Sequence of chain 4.C:
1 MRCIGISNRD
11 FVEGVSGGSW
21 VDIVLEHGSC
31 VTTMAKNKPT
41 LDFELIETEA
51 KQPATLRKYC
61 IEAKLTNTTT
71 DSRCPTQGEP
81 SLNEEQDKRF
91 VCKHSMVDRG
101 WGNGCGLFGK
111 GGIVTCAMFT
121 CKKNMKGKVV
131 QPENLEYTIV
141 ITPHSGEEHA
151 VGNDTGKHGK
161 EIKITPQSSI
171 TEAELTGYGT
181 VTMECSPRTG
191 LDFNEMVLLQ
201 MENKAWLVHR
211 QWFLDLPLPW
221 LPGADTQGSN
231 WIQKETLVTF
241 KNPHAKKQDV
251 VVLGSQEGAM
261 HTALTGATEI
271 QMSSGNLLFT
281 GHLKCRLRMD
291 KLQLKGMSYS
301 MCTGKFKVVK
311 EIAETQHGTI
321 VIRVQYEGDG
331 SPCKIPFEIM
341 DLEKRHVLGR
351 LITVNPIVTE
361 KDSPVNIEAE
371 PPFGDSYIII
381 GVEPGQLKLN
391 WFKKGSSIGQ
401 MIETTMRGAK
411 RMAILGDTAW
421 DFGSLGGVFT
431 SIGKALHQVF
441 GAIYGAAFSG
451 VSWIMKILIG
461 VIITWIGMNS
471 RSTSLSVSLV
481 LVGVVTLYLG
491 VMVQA

Sequence of chain 4.I:
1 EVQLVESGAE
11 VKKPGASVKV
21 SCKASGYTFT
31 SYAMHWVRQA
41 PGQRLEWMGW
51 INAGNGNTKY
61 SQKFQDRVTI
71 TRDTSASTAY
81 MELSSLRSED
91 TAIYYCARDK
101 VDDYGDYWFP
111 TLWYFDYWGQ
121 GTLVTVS

A protein and the small-molecule ligand that binds it are described below.
Small molecule (SMILES): CC(=O)N[C@@H]1[C@@H](O)[C@H](O)[C@@H](CO)O[C@H]1O

Binding-site contacts:
Ligand atom C4 contacts residue GLN65 of chain 4.I at 3.3 Å.
Ligand atom O3 contacts residue GLN65 of chain 4.I at 3.6 Å.
Ligand atom C2 contacts residue GLN65 of chain 4.I at 4.4 Å.
Ligand atom O6 contacts residue ASN67 of chain 4.C at 4.0 Å.
Ligand atom O7 contacts residue ASN67 of chain 4.C at 4.1 Å.
Ligand atom C1 contacts residue ASN67 of chain 4.C at 1.4 Å.
Ligand atom C5 contacts residue GLN65 of chain 4.I at 3.7 Å.
Ligand atom O4 contacts residue ASP66 of chain 4.I at 2.7 Å (salt-bridge).
Ligand atom C6 contacts residue GLN65 of chain 4.I at 3.5 Å.
Ligand atom C2 contacts residue ASN67 of chain 4.C at 2.4 Å.
Ligand atom N2 contacts residue ASN67 of chain 4.C at 2.9 Å (h-bond).
Ligand atom O4 contacts residue GLN65 of chain 4.I at 3.6 Å.
Ligand atom C3 contacts residue GLN65 of chain 4.I at 4.0 Å.
Ligand atom O6 contacts residue GLN65 of chain 4.I at 2.5 Å (h-bond).
Ligand atom C7 contacts residue PHE90 of chain 4.C at 4.4 Å (hydrophobic).
Ligand atom C4 contacts residue ASP66 of chain 4.I at 4.0 Å.
Ligand atom C4 contacts residue ASN67 of chain 4.C at 4.2 Å.
Ligand atom C5 contacts residue ASN67 of chain 4.C at 3.7 Å.
Ligand atom C8 contacts residue PHE90 of chain 4.C at 3.7 Å (hydrophobic).
Ligand atom O5 contacts residue ASN67 of chain 4.C at 2.4 Å (h-bond).
Ligand atom C7 contacts residue ASN67 of chain 4.C at 3.7 Å.
Ligand atom C3 contacts residue ASN67 of chain 4.C at 3.8 Å.
Ligand atom O5 contacts residue GLN65 of chain 4.I at 3.7 Å.
Ligand atom O6 contacts residue TYR60 of chain 4.I at 4.2 Å.